A protein and the small-molecule ligand that binds it are described below.
Small molecule (SMILES): O=C[C@H](O)COP(=O)(O)O

Sequence of chain 1.C:
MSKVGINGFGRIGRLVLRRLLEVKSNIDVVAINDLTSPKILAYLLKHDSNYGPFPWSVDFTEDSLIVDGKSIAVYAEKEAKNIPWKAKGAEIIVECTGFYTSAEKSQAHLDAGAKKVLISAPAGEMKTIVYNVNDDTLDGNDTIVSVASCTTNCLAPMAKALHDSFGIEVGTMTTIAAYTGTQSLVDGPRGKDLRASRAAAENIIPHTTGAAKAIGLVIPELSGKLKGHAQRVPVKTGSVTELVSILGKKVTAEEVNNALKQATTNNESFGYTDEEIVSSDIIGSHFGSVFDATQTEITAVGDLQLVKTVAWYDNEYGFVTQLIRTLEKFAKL

Binding-site contacts:
Ligand atom O2P contacts residue THR201 of chain 1.C at 3.7 Å.
Ligand atom C2 contacts residue NAD1 of chain 1.R at 2.9 Å.
Ligand atom O2P contacts residue NAD1 of chain 1.R at 2.7 Å (h-bond).
Ligand atom O1P contacts residue NAD1 of chain 1.R at 3.5 Å.
Ligand atom C3 contacts residue THR199 of chain 1.C at 3.1 Å.
Ligand atom O2 contacts residue THR201 of chain 1.C at 3.3 Å.
Ligand atom O1 contacts residue NAD1 of chain 1.R at 2.9 Å (h-bond).
Ligand atom O1 contacts residue THR201 of chain 1.C at 3.9 Å.
Ligand atom P contacts residue NAD1 of chain 1.R at 3.6 Å.
Ligand atom C1 contacts residue GLY200 of chain 1.C at 3.3 Å.
Ligand atom O1 contacts residue GLY200 of chain 1.C at 3.8 Å.
Ligand atom C1 contacts residue THR201 of chain 1.C at 3.3 Å.
Ligand atom C3 contacts residue NAD1 of chain 1.R at 3.4 Å.
Ligand atom O4P contacts residue THR199 of chain 1.C at 2.6 Å (h-bond).
Ligand atom C3 contacts residue THR201 of chain 1.C at 3.6 Å.
Ligand atom O1P contacts residue THR199 of chain 1.C at 3.4 Å (h-bond).
Ligand atom O1P contacts residue THR201 of chain 1.C at 4.1 Å.
Ligand atom O2 contacts residue NAD1 of chain 1.R at 3.4 Å (h-bond).
Ligand atom C1 contacts residue NAD1 of chain 1.R at 3.1 Å.
Ligand atom O4P contacts residue THR201 of chain 1.C at 3.0 Å (h-bond).
Ligand atom P contacts residue ARG251 of chain 1.C at 3.9 Å.
Ligand atom O3P contacts residue NAD1 of chain 1.R at 3.8 Å.
Ligand atom P contacts residue THR201 of chain 1.C at 3.9 Å.
Ligand atom O3P contacts residue ARG251 of chain 1.C at 3.6 Å.
Ligand atom O3P contacts residue THR199 of chain 1.C at 4.2 Å.
Ligand atom P contacts residue THR199 of chain 1.C at 3.5 Å.
Ligand atom C2 contacts residue GLY200 of chain 1.C at 4.2 Å.
Ligand atom O4P contacts residue ARG251 of chain 1.C at 2.9 Å (salt-bridge).
Ligand atom C2 contacts residue THR201 of chain 1.C at 3.7 Å.
Ligand atom C3 contacts residue GLY200 of chain 1.C at 3.5 Å.